Binding-site contacts:
Ligand atom C8 contacts residue PHE268 of chain 1.B at 4.1 Å (hydrophobic).
Ligand atom C8 contacts residue ASN415 of chain 1.B at 4.4 Å.
Ligand atom O5 contacts residue ASN415 of chain 1.B at 2.4 Å (h-bond).
Ligand atom C8 contacts residue ILE419 of chain 1.B at 4.2 Å (hydrophobic).
Ligand atom C5 contacts residue ASN415 of chain 1.B at 3.7 Å.
Ligand atom N2 contacts residue ASN415 of chain 1.B at 2.9 Å (h-bond).
Ligand atom C4 contacts residue ASN415 of chain 1.B at 4.2 Å.
Ligand atom C7 contacts residue ASN415 of chain 1.B at 3.2 Å.
Ligand atom C8 contacts residue TRP577 of chain 1.B at 3.6 Å (hydrophobic).
Ligand atom C1 contacts residue ASN415 of chain 1.B at 1.4 Å.
Ligand atom C3 contacts residue ASN415 of chain 1.B at 3.8 Å.
Ligand atom O7 contacts residue ASN415 of chain 1.B at 3.1 Å (h-bond).
Ligand atom C2 contacts residue ASN415 of chain 1.B at 2.4 Å.

A small-molecule ligand and the protein it binds are described below.
Small molecule (SMILES): CC(=O)N[C@@H]1[C@@H](O)[C@H](O)[C@@H](CO)O[C@H]1O

Sequence of chain 1.B:
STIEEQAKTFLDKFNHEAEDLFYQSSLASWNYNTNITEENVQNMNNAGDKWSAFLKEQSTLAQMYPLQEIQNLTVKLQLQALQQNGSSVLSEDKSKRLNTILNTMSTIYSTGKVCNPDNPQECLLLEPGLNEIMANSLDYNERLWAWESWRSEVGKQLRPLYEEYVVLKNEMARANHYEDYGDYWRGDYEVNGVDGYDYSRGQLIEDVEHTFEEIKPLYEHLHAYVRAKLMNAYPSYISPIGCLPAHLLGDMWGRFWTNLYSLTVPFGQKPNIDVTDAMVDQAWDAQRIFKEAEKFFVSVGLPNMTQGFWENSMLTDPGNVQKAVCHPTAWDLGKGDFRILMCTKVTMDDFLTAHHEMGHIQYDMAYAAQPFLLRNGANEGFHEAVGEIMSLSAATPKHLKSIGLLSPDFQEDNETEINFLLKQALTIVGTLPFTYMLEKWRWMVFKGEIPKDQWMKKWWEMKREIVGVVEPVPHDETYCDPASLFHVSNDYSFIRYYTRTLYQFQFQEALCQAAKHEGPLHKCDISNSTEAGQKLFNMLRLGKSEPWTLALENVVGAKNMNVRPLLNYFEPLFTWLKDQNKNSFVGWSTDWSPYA